Binding-site contacts:
Ligand atom C5 contacts residue ASN361 of chain 1.I at 3.7 Å.
Ligand atom C7 contacts residue NAG2 of chain 1.FA at 4.1 Å.
Ligand atom C8 contacts residue NAG1 of chain 1.FA at 4.4 Å.
Ligand atom C7 contacts residue ASN361 of chain 1.I at 3.5 Å.
Ligand atom N2 contacts residue NAG2 of chain 1.FA at 4.3 Å.
Ligand atom C3 contacts residue ASN361 of chain 1.I at 3.8 Å.
Ligand atom C2 contacts residue ASN361 of chain 1.I at 2.4 Å.
Ligand atom C8 contacts residue ASN361 of chain 1.I at 4.5 Å.
Ligand atom C8 contacts residue SER357 of chain 1.I at 3.7 Å.
Ligand atom O3 contacts residue NAG2 of chain 1.FA at 3.4 Å.
Ligand atom O5 contacts residue ASN361 of chain 1.I at 2.4 Å (h-bond).
Ligand atom O7 contacts residue ASN361 of chain 1.I at 3.7 Å.
Ligand atom O7 contacts residue NAG2 of chain 1.FA at 4.4 Å.
Ligand atom C1 contacts residue ASN361 of chain 1.I at 1.5 Å.
Ligand atom C4 contacts residue ASN361 of chain 1.I at 4.2 Å.
Ligand atom C8 contacts residue NAG2 of chain 1.FA at 4.0 Å.
Ligand atom N2 contacts residue ASN361 of chain 1.I at 2.9 Å (h-bond).

This small molecule binds to this protein.
Small molecule (SMILES): CC(=O)N[C@@H]1[C@@H](O)[C@H](O)[C@@H](CO)O[C@H]1O

Sequence of chain 1.I:
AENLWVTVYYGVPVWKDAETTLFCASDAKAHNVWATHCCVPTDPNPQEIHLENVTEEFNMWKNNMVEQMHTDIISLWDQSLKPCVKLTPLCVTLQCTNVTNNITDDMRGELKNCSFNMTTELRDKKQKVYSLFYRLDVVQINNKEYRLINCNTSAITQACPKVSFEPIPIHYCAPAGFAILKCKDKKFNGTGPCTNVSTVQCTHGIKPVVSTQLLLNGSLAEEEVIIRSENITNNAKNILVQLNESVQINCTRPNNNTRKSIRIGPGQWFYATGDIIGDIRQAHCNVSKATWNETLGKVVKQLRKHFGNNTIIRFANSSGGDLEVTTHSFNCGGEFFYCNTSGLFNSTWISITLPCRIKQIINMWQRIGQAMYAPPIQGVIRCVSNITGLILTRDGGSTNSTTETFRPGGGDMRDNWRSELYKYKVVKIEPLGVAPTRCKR